A protein and the small-molecule ligand that binds it are described below.
Small molecule (SMILES): O=C([O-])C(=O)[O-]

Sequence of chain 1.B:
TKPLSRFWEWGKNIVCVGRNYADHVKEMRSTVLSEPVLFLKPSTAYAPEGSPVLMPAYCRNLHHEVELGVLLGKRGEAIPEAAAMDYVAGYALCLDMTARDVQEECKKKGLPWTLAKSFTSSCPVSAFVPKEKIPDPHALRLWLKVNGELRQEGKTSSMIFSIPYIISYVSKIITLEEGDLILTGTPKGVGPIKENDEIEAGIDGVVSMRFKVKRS

Binding-site contacts:
Ligand atom O3 contacts residue MG1 of chain 1.K at 2.1 Å.
Ligand atom C2 contacts residue VAL64 of chain 1.B at 4.0 Å (hydrophobic).
Ligand atom C2 contacts residue GLU114 of chain 1.B at 4.3 Å.
Ligand atom O1 contacts residue GLY65 of chain 1.B at 4.0 Å.
Ligand atom O2 contacts residue ARG66 of chain 1.B at 2.8 Å (salt-bridge).
Ligand atom C1 contacts residue ARG66 of chain 1.B at 4.3 Å.
Ligand atom O3 contacts residue GLU112 of chain 1.B at 2.9 Å (salt-bridge).
Ligand atom O1 contacts residue HIS71 of chain 1.B at 3.6 Å.
Ligand atom O4 contacts residue GLY65 of chain 1.B at 4.3 Å.
Ligand atom O3 contacts residue LYS164 of chain 1.B at 3.0 Å (salt-bridge).
Ligand atom C1 contacts residue GLU112 of chain 1.B at 3.6 Å.
Ligand atom O4 contacts residue VAL64 of chain 1.B at 3.6 Å.
Ligand atom O2 contacts residue ASN67 of chain 1.B at 4.2 Å.
Ligand atom O4 contacts residue MG1 of chain 1.K at 2.1 Å.
Ligand atom C1 contacts residue LYS164 of chain 1.B at 4.1 Å.
Ligand atom C1 contacts residue MG1 of chain 1.K at 2.8 Å.
Ligand atom O1 contacts residue MG1 of chain 1.K at 4.0 Å.
Ligand atom O4 contacts residue THR233 of chain 1.B at 3.3 Å (h-bond).
Ligand atom C2 contacts residue GLY232 of chain 1.B at 4.3 Å.
Ligand atom C2 contacts residue MG1 of chain 1.K at 2.8 Å.
Ligand atom O3 contacts residue ASP143 of chain 1.B at 3.3 Å (salt-bridge).
Ligand atom O3 contacts residue PHE86 of chain 1.B at 4.0 Å.
Ligand atom C2 contacts residue GLY65 of chain 1.B at 3.7 Å.
Ligand atom O3 contacts residue GLU114 of chain 1.B at 4.2 Å.
Ligand atom C2 contacts residue ARG66 of chain 1.B at 3.6 Å.
Ligand atom O2 contacts residue VAL64 of chain 1.B at 4.3 Å.
Ligand atom C2 contacts residue HIS71 of chain 1.B at 3.7 Å.
Ligand atom O2 contacts residue GLY65 of chain 1.B at 3.6 Å.
Ligand atom O2 contacts residue HIS71 of chain 1.B at 3.1 Å.
Ligand atom O2 contacts residue THR233 of chain 1.B at 4.3 Å.
Ligand atom O4 contacts residue GLY232 of chain 1.B at 3.4 Å.
Ligand atom O4 contacts residue GLU112 of chain 1.B at 3.3 Å (salt-bridge).
Ligand atom C1 contacts residue HIS71 of chain 1.B at 3.9 Å.
Ligand atom O4 contacts residue ASP143 of chain 1.B at 4.1 Å.
Ligand atom O2 contacts residue MG1 of chain 1.K at 4.0 Å.
Ligand atom O1 contacts residue ARG66 of chain 1.B at 4.1 Å.
Ligand atom C2 contacts residue GLU112 of chain 1.B at 3.8 Å.
Ligand atom O4 contacts residue GLU114 of chain 1.B at 3.2 Å (salt-bridge).
Ligand atom C1 contacts residue GLY65 of chain 1.B at 3.9 Å.
Ligand atom C2 contacts residue THR233 of chain 1.B at 4.1 Å.